Sequence of chain 6.A:
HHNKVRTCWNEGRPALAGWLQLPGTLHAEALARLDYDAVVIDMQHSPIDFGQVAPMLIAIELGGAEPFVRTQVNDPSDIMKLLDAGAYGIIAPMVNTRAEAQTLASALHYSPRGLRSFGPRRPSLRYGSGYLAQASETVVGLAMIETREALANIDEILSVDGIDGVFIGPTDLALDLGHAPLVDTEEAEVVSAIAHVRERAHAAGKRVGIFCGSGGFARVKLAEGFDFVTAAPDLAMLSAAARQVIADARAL

This protein binds this small molecule.
Small molecule (SMILES): O=C(O)C(=O)CO

Binding-site contacts:
Ligand atom C3 contacts residue GLY174 of chain 6.A at 3.8 Å.
Ligand atom O2 contacts residue GLY174 of chain 6.A at 3.4 Å.
Ligand atom C1 contacts residue 3GR1 of chain 6.D at 3.4 Å.
Ligand atom O2 contacts residue ASP177 of chain 6.A at 3.8 Å.
Ligand atom O3 contacts residue MG1 of chain 6.J at 2.1 Å.
Ligand atom C1 contacts residue GLY174 of chain 6.A at 3.4 Å.
Ligand atom C3 contacts residue 3GR1 of chain 6.D at 3.2 Å.
Ligand atom O1 contacts residue GLY174 of chain 6.A at 3.7 Å.
Ligand atom O1 contacts residue MG1 of chain 6.J at 2.0 Å.
Ligand atom O1 contacts residue GLU151 of chain 6.A at 3.0 Å (salt-bridge).
Ligand atom C1 contacts residue ASP177 of chain 6.A at 3.8 Å.
Ligand atom C1 contacts residue PRO175 of chain 6.A at 3.8 Å (hydrophobic).
Ligand atom O3 contacts residue 3GR1 of chain 6.D at 2.8 Å (h-bond).
Ligand atom C3 contacts residue PHE216 of chain 6.A at 3.4 Å (hydrophobic).
Ligand atom O4 contacts residue PHE216 of chain 6.A at 3.4 Å.
Ligand atom C3 contacts residue ARG75 of chain 6.A at 3.9 Å.
Ligand atom C2 contacts residue GLY174 of chain 6.A at 3.6 Å.
Ligand atom O4 contacts residue ARG75 of chain 6.A at 3.1 Å (salt-bridge).
Ligand atom C3 contacts residue MET149 of chain 6.A at 4.0 Å (hydrophobic).
Ligand atom O1 contacts residue ASP177 of chain 6.A at 2.9 Å (salt-bridge).
Ligand atom O1 contacts residue THR176 of chain 6.A at 3.3 Å (h-bond).
Ligand atom O2 contacts residue PRO175 of chain 6.A at 3.3 Å (h-bond).
Ligand atom O1 contacts residue 3GR1 of chain 6.D at 3.9 Å.
Ligand atom C2 contacts residue ARG75 of chain 6.A at 3.6 Å.
Ligand atom O4 contacts residue MET149 of chain 6.A at 3.6 Å.
Ligand atom C2 contacts residue 3GR1 of chain 6.D at 2.8 Å.
Ligand atom O4 contacts residue PHE172 of chain 6.A at 3.9 Å.
Ligand atom C1 contacts residue MG1 of chain 6.J at 2.8 Å.
Ligand atom O3 contacts residue GLU151 of chain 6.A at 3.3 Å (salt-bridge).
Ligand atom O3 contacts residue MET149 of chain 6.A at 3.5 Å.
Ligand atom O2 contacts residue 3GR1 of chain 6.D at 3.5 Å.
Ligand atom C1 contacts residue GLU151 of chain 6.A at 3.8 Å.
Ligand atom O3 contacts residue ARG75 of chain 6.A at 2.6 Å (salt-bridge).
Ligand atom C2 contacts residue GLU151 of chain 6.A at 3.8 Å.
Ligand atom C1 contacts residue THR176 of chain 6.A at 3.2 Å.
Ligand atom C2 contacts residue MG1 of chain 6.J at 2.8 Å.
Ligand atom O2 contacts residue THR176 of chain 6.A at 2.6 Å (h-bond).
Ligand atom O4 contacts residue TRP24 of chain 6.A at 3.5 Å.
Ligand atom O4 contacts residue 3GR1 of chain 6.D at 3.6 Å.
Ligand atom C2 contacts residue MET149 of chain 6.A at 3.8 Å (hydrophobic).

Sequence of chain 5.A:
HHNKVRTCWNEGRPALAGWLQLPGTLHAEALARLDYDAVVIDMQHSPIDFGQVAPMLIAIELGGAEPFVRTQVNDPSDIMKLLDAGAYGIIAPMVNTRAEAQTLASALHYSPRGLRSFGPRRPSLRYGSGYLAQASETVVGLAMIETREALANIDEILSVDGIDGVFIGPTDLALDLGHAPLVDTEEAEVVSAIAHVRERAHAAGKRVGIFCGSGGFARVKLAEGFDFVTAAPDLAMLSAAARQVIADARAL